Sequence of chain 1.C:
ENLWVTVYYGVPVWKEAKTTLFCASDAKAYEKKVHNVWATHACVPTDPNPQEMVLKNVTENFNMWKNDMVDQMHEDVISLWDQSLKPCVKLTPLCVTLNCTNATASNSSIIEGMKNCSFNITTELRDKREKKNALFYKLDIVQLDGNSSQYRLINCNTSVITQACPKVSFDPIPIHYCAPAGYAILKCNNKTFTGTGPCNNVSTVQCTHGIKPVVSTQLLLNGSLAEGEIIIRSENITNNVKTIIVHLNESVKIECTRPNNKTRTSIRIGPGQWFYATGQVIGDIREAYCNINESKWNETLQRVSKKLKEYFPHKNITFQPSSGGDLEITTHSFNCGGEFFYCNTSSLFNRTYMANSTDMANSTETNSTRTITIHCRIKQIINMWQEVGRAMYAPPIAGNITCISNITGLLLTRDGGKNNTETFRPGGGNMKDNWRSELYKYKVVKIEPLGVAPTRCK

This small molecule binds to this protein.
Small molecule (SMILES): CC(=O)N[C@@H]1[C@@H](O)[C@H](O)[C@@H](CO)O[C@H]1O

Binding-site contacts:
Ligand atom O7 contacts residue ASN425 of chain 1.C at 3.0 Å.
Ligand atom C7 contacts residue THR427 of chain 1.C at 3.4 Å.
Ligand atom C3 contacts residue ASN425 of chain 1.C at 3.8 Å.
Ligand atom C1 contacts residue ASN425 of chain 1.C at 1.4 Å.
Ligand atom N2 contacts residue THR427 of chain 1.C at 4.2 Å.
Ligand atom O5 contacts residue ASN425 of chain 1.C at 2.3 Å (h-bond).
Ligand atom O7 contacts residue ILE426 of chain 1.C at 3.1 Å.
Ligand atom C8 contacts residue ASN425 of chain 1.C at 3.1 Å.
Ligand atom C8 contacts residue THR427 of chain 1.C at 3.6 Å.
Ligand atom C4 contacts residue ASN425 of chain 1.C at 4.2 Å.
Ligand atom N2 contacts residue ASN425 of chain 1.C at 2.7 Å (h-bond).
Ligand atom C7 contacts residue ILE426 of chain 1.C at 3.8 Å (hydrophobic).
Ligand atom C2 contacts residue ASN425 of chain 1.C at 2.5 Å.
Ligand atom C7 contacts residue ASN425 of chain 1.C at 2.8 Å.
Ligand atom C5 contacts residue ASN425 of chain 1.C at 3.7 Å.
Ligand atom O7 contacts residue THR427 of chain 1.C at 3.2 Å (h-bond).
Ligand atom C8 contacts residue ILE426 of chain 1.C at 3.9 Å (hydrophobic).